This small molecule binds to this protein.
Small molecule (SMILES): N[C@@H](Cc1ccccc1)C(=O)NCC=O

Binding-site contacts:
Ligand atom CB contacts residue GLY495 of chain 2.QA at 3.9 Å.
Ligand atom CD1 contacts residue ASN492 of chain 2.QA at 3.9 Å.
Ligand atom CE1 contacts residue PHE496 of chain 2.QA at 3.6 Å (hydrophobic).
Ligand atom CD2 contacts residue PRO438 of chain 2.QA at 4.4 Å (hydrophobic).
Ligand atom CD1 contacts residue PRO438 of chain 2.QA at 4.4 Å (hydrophobic).
Ligand atom CG contacts residue GLY495 of chain 2.QA at 4.4 Å.
Ligand atom N contacts residue SER491 of chain 2.QA at 4.1 Å.
Ligand atom CZ contacts residue PHE496 of chain 2.QA at 3.9 Å (hydrophobic).
Ligand atom CE1 contacts residue ILE434 of chain 2.QA at 3.9 Å (hydrophobic).
Ligand atom N contacts residue ASN492 of chain 2.QA at 3.3 Å (h-bond).
Ligand atom CE2 contacts residue PRO438 of chain 2.QA at 3.7 Å (hydrophobic).
Ligand atom C contacts residue ASN492 of chain 2.QA at 4.0 Å.
Ligand atom CD2 contacts residue ARG442 of chain 2.QA at 3.5 Å.
Ligand atom CE1 contacts residue PRO438 of chain 2.QA at 3.8 Å (hydrophobic).
Ligand atom CE2 contacts residue ARG442 of chain 2.QA at 3.6 Å.
Ligand atom O contacts residue ASN492 of chain 2.QA at 4.2 Å.
Ligand atom O contacts residue ARG442 of chain 2.QA at 4.3 Å.
Ligand atom CA contacts residue ARG442 of chain 2.QA at 3.6 Å.
Ligand atom C contacts residue ARG442 of chain 2.QA at 4.4 Å.
Ligand atom CG contacts residue ASN492 of chain 2.QA at 4.3 Å.
Ligand atom CA contacts residue ASN492 of chain 2.QA at 3.3 Å.
Ligand atom N contacts residue ARG442 of chain 2.QA at 4.2 Å.
Ligand atom O contacts residue PRO438 of chain 2.QA at 4.0 Å.
Ligand atom CD1 contacts residue PHE496 of chain 2.QA at 3.7 Å (hydrophobic).
Ligand atom CZ contacts residue PRO438 of chain 2.QA at 3.4 Å (hydrophobic).
Ligand atom CD1 contacts residue ILE434 of chain 2.QA at 4.1 Å (hydrophobic).
Ligand atom CB contacts residue PHE496 of chain 2.QA at 3.9 Å (hydrophobic).
Ligand atom CB contacts residue ASN492 of chain 2.QA at 3.8 Å.
Ligand atom CG contacts residue PHE496 of chain 2.QA at 4.0 Å (hydrophobic).

Sequence of chain 2.QA:
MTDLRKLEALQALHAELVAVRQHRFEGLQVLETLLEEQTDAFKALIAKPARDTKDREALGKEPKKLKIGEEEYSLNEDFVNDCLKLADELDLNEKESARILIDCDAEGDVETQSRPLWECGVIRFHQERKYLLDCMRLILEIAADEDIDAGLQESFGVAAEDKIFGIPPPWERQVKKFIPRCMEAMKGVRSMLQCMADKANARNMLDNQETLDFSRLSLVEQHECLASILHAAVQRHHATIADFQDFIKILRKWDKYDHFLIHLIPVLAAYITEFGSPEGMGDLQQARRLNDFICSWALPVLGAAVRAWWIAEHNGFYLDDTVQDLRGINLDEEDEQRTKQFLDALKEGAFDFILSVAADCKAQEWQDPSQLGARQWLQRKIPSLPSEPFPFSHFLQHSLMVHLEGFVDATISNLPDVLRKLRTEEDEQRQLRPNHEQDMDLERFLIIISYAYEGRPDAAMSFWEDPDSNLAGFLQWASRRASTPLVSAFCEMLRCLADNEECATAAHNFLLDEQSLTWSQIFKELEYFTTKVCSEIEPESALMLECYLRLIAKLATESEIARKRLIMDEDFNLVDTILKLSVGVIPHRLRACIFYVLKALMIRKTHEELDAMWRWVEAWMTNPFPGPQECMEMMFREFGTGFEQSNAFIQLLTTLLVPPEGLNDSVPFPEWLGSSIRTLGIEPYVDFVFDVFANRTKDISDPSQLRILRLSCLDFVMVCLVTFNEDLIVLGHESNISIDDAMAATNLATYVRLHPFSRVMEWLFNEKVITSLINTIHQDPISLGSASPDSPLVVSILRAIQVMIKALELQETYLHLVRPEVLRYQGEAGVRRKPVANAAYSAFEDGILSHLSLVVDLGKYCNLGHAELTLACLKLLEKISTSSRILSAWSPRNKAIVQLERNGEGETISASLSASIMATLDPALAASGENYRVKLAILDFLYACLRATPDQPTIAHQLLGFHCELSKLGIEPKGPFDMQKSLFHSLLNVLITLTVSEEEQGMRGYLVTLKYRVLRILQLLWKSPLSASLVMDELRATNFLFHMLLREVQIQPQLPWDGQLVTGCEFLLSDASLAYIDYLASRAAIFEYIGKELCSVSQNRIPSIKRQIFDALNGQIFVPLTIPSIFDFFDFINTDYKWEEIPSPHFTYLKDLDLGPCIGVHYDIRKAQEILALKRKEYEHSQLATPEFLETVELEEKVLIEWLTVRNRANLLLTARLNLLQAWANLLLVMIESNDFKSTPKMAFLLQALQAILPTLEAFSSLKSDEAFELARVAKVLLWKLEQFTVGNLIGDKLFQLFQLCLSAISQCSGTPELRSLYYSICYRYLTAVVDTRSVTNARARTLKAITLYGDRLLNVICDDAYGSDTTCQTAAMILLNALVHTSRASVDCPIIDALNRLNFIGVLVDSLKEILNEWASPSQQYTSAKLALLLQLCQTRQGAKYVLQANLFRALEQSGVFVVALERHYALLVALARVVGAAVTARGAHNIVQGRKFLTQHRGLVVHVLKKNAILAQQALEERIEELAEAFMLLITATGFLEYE